The protein below binds the small molecule below.
Small molecule (SMILES): Cc1ncc(Cc2csc(CCO)c2C)c(N)n1

Binding-site contacts:
Ligand atom C5' contacts residue TYR54 of chain 1.F at 4.0 Å (hydrophobic).
Ligand atom C2A contacts residue ASP263 of chain 1.F at 3.5 Å.
Ligand atom N4' contacts residue ASP69 of chain 1.F at 3.0 Å (salt-bridge).
Ligand atom C4' contacts residue ASP263 of chain 1.F at 3.6 Å.
Ligand atom N4' contacts residue PHE14 of chain 1.F at 3.5 Å.
Ligand atom C4A contacts residue TYR231 of chain 1.F at 3.8 Å (hydrophobic).
Ligand atom N4' contacts residue TYR261 of chain 1.F at 4.0 Å.
Ligand atom C5A contacts residue PHE159 of chain 1.F at 3.8 Å (hydrophobic).
Ligand atom C6' contacts residue GLU233 of chain 1.F at 3.9 Å.
Ligand atom C4A contacts residue TYR261 of chain 1.F at 3.8 Å (hydrophobic).
Ligand atom C35 contacts residue ASP69 of chain 1.F at 4.0 Å.
Ligand atom C2 contacts residue TYR54 of chain 1.F at 3.6 Å (hydrophobic).
Ligand atom C2' contacts residue GLU233 of chain 1.F at 3.7 Å.
Ligand atom C2' contacts residue CYS119 of chain 1.F at 3.7 Å (hydrophobic).
Ligand atom C2' contacts residue PHE14 of chain 1.F at 3.8 Å (hydrophobic).
Ligand atom C2' contacts residue ASP263 of chain 1.F at 3.6 Å.
Ligand atom N3' contacts residue ASP263 of chain 1.F at 2.9 Å (salt-bridge).
Ligand atom C4A contacts residue TYR54 of chain 1.F at 3.7 Å (hydrophobic).
Ligand atom C35 contacts residue TYR54 of chain 1.F at 3.3 Å (hydrophobic).
Ligand atom N4' contacts residue ASP263 of chain 1.F at 2.9 Å (salt-bridge).
Ligand atom C4' contacts residue TYR54 of chain 1.F at 3.8 Å (hydrophobic).
Ligand atom C4A contacts residue PHE159 of chain 1.F at 3.7 Å (hydrophobic).
Ligand atom C4 contacts residue TYR231 of chain 1.F at 3.6 Å (hydrophobic).
Ligand atom C5 contacts residue TYR54 of chain 1.F at 3.8 Å (hydrophobic).
Ligand atom C4 contacts residue TYR54 of chain 1.F at 3.3 Å (hydrophobic).
Ligand atom C3 contacts residue TYR231 of chain 1.F at 3.5 Å (hydrophobic).
Ligand atom N1' contacts residue CYS119 of chain 1.F at 3.3 Å (h-bond).
Ligand atom C6' contacts residue CYS119 of chain 1.F at 3.5 Å (hydrophobic).
Ligand atom N1' contacts residue GLU233 of chain 1.F at 2.9 Å (salt-bridge).
Ligand atom N3' contacts residue PHE14 of chain 1.F at 3.4 Å.
Ligand atom C2A contacts residue CYS119 of chain 1.F at 4.0 Å (hydrophobic).
Ligand atom C4' contacts residue PHE14 of chain 1.F at 3.4 Å (hydrophobic).
Ligand atom S1 contacts residue TYR54 of chain 1.F at 3.7 Å.
Ligand atom C3 contacts residue TYR54 of chain 1.F at 3.1 Å (hydrophobic).
Ligand atom C2A contacts residue TYR117 of chain 1.F at 4.0 Å (hydrophobic).
Ligand atom C2A contacts residue GLU233 of chain 1.F at 3.5 Å.
Ligand atom C35 contacts residue TYR261 of chain 1.F at 3.9 Å (hydrophobic).
Ligand atom N4' contacts residue TYR54 of chain 1.F at 2.9 Å (h-bond).
Ligand atom C6' contacts residue TYR231 of chain 1.F at 3.7 Å (hydrophobic).
Ligand atom C35 contacts residue TYR231 of chain 1.F at 3.8 Å (hydrophobic).

Sequence of chain 1.F:
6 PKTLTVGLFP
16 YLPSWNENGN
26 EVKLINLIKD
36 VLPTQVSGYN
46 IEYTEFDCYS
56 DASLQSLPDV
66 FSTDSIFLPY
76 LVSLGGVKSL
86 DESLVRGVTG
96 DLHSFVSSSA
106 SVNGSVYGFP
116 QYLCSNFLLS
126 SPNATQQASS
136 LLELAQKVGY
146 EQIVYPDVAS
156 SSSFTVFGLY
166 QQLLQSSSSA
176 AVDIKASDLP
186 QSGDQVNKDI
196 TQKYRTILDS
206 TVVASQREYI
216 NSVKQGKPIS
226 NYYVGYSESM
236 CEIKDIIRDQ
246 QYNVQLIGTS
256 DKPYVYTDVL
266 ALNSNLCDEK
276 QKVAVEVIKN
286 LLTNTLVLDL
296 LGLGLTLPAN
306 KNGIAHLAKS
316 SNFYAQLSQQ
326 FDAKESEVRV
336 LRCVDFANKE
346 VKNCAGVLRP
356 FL